This protein binds this small molecule.
Small molecule (SMILES): CC(=O)N[C@@H]1[C@@H](O)[C@H](O)[C@@H](CO)O[C@H]1O

Binding-site contacts:
Ligand atom O4 contacts residue NAG1 of chain 1.Z at 4.0 Å.
Ligand atom O3 contacts residue NAG1 of chain 1.Z at 3.1 Å (h-bond).
Ligand atom C1 contacts residue ASN367 of chain 1.A at 1.5 Å.
Ligand atom C7 contacts residue SER368 of chain 1.A at 3.5 Å.
Ligand atom O7 contacts residue SER368 of chain 1.A at 4.0 Å.
Ligand atom N2 contacts residue NAG1 of chain 1.Z at 4.3 Å.
Ligand atom C4 contacts residue NAG1 of chain 1.Z at 3.8 Å.
Ligand atom C8 contacts residue THR376 of chain 1.A at 3.8 Å.
Ligand atom O5 contacts residue ASN367 of chain 1.A at 2.5 Å (h-bond).
Ligand atom C5 contacts residue ASN367 of chain 1.A at 3.8 Å.
Ligand atom C7 contacts residue NAG1 of chain 1.Z at 4.2 Å.
Ligand atom O7 contacts residue ASN367 of chain 1.A at 3.6 Å.
Ligand atom C7 contacts residue ASN367 of chain 1.A at 3.6 Å.
Ligand atom C8 contacts residue SER368 of chain 1.A at 3.2 Å.
Ligand atom C2 contacts residue NAG1 of chain 1.Z at 3.8 Å.
Ligand atom O6 contacts residue ASN367 of chain 1.A at 4.4 Å.
Ligand atom C3 contacts residue ASN367 of chain 1.A at 3.9 Å.
Ligand atom N2 contacts residue ASN367 of chain 1.A at 3.0 Å (h-bond).
Ligand atom C3 contacts residue NAG1 of chain 1.Z at 3.9 Å.
Ligand atom C4 contacts residue ASN367 of chain 1.A at 4.3 Å.
Ligand atom N2 contacts residue SER368 of chain 1.A at 3.7 Å.
Ligand atom O7 contacts residue NAG1 of chain 1.Z at 3.2 Å (h-bond).
Ligand atom C2 contacts residue ASN367 of chain 1.A at 2.5 Å.
Ligand atom C8 contacts residue SER369 of chain 1.A at 3.8 Å.

Sequence of chain 1.A:
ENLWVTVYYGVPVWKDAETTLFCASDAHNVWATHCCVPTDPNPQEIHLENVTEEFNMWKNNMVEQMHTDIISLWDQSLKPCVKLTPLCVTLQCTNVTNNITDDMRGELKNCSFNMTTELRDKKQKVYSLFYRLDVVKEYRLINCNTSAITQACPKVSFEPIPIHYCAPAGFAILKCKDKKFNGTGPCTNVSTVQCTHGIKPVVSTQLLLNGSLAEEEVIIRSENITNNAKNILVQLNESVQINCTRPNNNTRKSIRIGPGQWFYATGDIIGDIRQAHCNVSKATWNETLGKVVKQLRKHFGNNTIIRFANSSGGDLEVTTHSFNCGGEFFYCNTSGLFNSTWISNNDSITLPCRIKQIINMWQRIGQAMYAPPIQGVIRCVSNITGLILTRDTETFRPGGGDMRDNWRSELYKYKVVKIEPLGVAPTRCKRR